Sequence of chain 1.A:
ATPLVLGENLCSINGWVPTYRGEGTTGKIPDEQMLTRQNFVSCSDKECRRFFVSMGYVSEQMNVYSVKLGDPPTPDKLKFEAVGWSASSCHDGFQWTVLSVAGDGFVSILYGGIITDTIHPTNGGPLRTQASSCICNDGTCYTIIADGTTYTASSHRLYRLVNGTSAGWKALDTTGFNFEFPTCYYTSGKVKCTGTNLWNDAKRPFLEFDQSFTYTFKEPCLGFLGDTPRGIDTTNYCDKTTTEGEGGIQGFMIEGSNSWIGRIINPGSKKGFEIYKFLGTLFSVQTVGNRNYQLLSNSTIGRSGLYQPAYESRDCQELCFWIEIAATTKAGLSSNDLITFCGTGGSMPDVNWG

Binding-site contacts:
Ligand atom C7 contacts residue VAL177 of chain 1.A at 4.1 Å (hydrophobic).
Ligand atom C8 contacts residue ALA6 of chain 1.A at 3.1 Å (hydrophobic).
Ligand atom C7 contacts residue ASN178 of chain 1.A at 3.3 Å.
Ligand atom C6 contacts residue SER328 of chain 1.C at 4.4 Å.
Ligand atom O7 contacts residue ASN178 of chain 1.A at 3.3 Å (h-bond).
Ligand atom O7 contacts residue SER328 of chain 1.C at 4.0 Å.
Ligand atom O5 contacts residue ASN178 of chain 1.A at 2.3 Å (h-bond).
Ligand atom C8 contacts residue VAL177 of chain 1.A at 4.0 Å (hydrophobic).
Ligand atom O5 contacts residue PHE109 of chain 1.A at 4.2 Å.
Ligand atom C4 contacts residue ASN178 of chain 1.A at 4.1 Å.
Ligand atom N2 contacts residue VAL177 of chain 1.A at 4.0 Å.
Ligand atom O7 contacts residue ALA6 of chain 1.A at 3.7 Å.
Ligand atom O5 contacts residue SER328 of chain 1.C at 4.3 Å.
Ligand atom O6 contacts residue SER328 of chain 1.C at 3.1 Å (h-bond).
Ligand atom C5 contacts residue ASN178 of chain 1.A at 3.6 Å.
Ligand atom C7 contacts residue PHE109 of chain 1.A at 4.4 Å (hydrophobic).
Ligand atom C5 contacts residue PHE109 of chain 1.A at 3.7 Å (hydrophobic).
Ligand atom C7 contacts residue ALA6 of chain 1.A at 3.8 Å (hydrophobic).
Ligand atom C6 contacts residue PHE109 of chain 1.A at 3.8 Å (hydrophobic).
Ligand atom C1 contacts residue ASN178 of chain 1.A at 1.4 Å.
Ligand atom C4 contacts residue SER328 of chain 1.C at 4.2 Å.
Ligand atom C2 contacts residue ASN178 of chain 1.A at 2.3 Å.
Ligand atom N2 contacts residue ASN178 of chain 1.A at 2.8 Å (h-bond).
Ligand atom C3 contacts residue ASN178 of chain 1.A at 3.7 Å.
Ligand atom O7 contacts residue PHE109 of chain 1.A at 4.2 Å.

A small-molecule ligand and the protein it binds are described below.
Small molecule (SMILES): CC(=O)N[C@H]1[C@H](O[C@H]2[C@H](O)[C@@H](NC(C)=O)CO[C@@H]2CO)O[C@H](CO)[C@@H](O[C@@H]2O[C@H](CO)[C@@H](O)[C@H](O)[C@@H]2O)[C@@H]1O

Sequence of chain 1.C:
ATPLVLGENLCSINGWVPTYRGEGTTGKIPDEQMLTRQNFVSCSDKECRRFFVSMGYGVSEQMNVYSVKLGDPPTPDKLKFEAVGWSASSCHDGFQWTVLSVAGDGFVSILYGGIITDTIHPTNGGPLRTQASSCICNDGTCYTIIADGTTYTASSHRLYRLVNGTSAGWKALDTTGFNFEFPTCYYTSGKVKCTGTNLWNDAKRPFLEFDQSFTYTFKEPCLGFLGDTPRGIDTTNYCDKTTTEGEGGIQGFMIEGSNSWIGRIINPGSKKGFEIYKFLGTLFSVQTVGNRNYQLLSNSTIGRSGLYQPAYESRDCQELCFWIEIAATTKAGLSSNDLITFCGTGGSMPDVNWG